Binding-site contacts:
Ligand atom O7 contacts residue SER466 of chain 5.A at 4.3 Å.
Ligand atom C6 contacts residue ASN485 of chain 5.A at 3.1 Å.
Ligand atom C8 contacts residue GLU482 of chain 5.A at 3.7 Å.
Ligand atom C5 contacts residue ASN485 of chain 5.A at 3.8 Å.
Ligand atom C1 contacts residue ASN485 of chain 5.A at 3.3 Å.
Ligand atom O6 contacts residue ASN485 of chain 5.A at 3.7 Å.
Ligand atom C3 contacts residue ARG465 of chain 5.A at 4.4 Å.
Ligand atom C8 contacts residue ARG465 of chain 5.A at 4.1 Å.
Ligand atom O7 contacts residue ASN485 of chain 5.A at 3.8 Å.
Ligand atom O7 contacts residue ARG465 of chain 5.A at 3.4 Å.
Ligand atom O3 contacts residue ARG465 of chain 5.A at 3.5 Å.
Ligand atom C3 contacts residue ASN485 of chain 5.A at 3.8 Å.
Ligand atom C4 contacts residue ASN485 of chain 5.A at 3.9 Å.
Ligand atom C7 contacts residue ARG465 of chain 5.A at 3.7 Å.
Ligand atom C2 contacts residue ASN485 of chain 5.A at 2.6 Å.
Ligand atom C8 contacts residue LYS469 of chain 5.A at 3.8 Å.
Ligand atom N2 contacts residue ASN485 of chain 5.A at 3.0 Å (h-bond).
Ligand atom C7 contacts residue GLU482 of chain 5.A at 4.3 Å.
Ligand atom O3 contacts residue ASN485 of chain 5.A at 4.3 Å.
Ligand atom O3 contacts residue ILE462 of chain 5.A at 4.2 Å.
Ligand atom N2 contacts residue ARG465 of chain 5.A at 4.2 Å.
Ligand atom O5 contacts residue ASN485 of chain 5.A at 3.9 Å.
Ligand atom C7 contacts residue ASN485 of chain 5.A at 3.5 Å.

Sequence of chain 5.A:
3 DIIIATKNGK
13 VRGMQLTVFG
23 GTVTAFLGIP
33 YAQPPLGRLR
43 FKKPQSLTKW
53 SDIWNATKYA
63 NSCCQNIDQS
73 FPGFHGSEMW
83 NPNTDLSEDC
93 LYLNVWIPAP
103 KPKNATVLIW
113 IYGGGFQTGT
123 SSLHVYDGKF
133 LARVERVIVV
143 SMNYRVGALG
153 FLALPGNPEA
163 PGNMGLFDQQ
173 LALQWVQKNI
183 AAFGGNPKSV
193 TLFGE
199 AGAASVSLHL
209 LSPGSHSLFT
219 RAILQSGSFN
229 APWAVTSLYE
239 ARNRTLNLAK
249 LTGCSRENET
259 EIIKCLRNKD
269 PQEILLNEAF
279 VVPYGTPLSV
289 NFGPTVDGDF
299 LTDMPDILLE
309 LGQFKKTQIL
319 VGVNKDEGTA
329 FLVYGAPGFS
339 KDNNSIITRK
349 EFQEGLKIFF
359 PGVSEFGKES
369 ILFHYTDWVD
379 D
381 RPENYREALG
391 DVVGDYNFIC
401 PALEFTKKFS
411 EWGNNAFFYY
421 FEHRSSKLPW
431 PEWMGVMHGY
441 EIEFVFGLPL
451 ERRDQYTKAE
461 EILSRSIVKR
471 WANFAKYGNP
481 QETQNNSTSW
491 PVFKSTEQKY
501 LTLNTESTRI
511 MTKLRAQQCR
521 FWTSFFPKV

This small molecule binds to this protein.
Small molecule (SMILES): CC(=O)N[C@@H]1[C@@H](O)[C@H](O)[C@@H](CO)O[C@H]1O